Sequence of chain 1.A:
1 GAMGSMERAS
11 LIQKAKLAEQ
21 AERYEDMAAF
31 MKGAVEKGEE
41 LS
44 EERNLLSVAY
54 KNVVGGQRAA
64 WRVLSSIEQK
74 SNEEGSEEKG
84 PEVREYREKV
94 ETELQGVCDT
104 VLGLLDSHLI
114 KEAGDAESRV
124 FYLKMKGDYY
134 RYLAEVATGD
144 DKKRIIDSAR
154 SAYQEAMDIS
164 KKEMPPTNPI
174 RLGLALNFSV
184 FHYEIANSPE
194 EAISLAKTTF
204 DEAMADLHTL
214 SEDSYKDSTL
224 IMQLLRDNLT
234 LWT

The protein below binds the small molecule below.
Small molecule (SMILES): C[C@H](N)C(=O)N[C@@H](COP(=O)(O)O)C(=O)N[C@H](C=O)CCC(=O)O

Binding-site contacts:
Ligand atom C contacts residue VAL183 of chain 1.A at 3.7 Å (hydrophobic).
Ligand atom CB contacts residue ASN180 of chain 1.A at 3.3 Å.
Ligand atom CB contacts residue LEU227 of chain 1.A at 4.1 Å (hydrophobic).
Ligand atom O contacts residue GLY176 of chain 1.A at 3.4 Å (h-bond).
Ligand atom CA contacts residue LEU179 of chain 1.A at 3.9 Å (hydrophobic).
Ligand atom C contacts residue LEU179 of chain 1.A at 3.6 Å (hydrophobic).
Ligand atom CB contacts residue ASN231 of chain 1.A at 2.9 Å.
Ligand atom N contacts residue GLU187 of chain 1.A at 3.9 Å.
Ligand atom O1P contacts residue ARG61 of chain 1.A at 2.9 Å (salt-bridge).
Ligand atom N contacts residue ASN180 of chain 1.A at 3.0 Å (h-bond).
Ligand atom N contacts residue VAL183 of chain 1.A at 4.1 Å.
Ligand atom O3P contacts residue ARG134 of chain 1.A at 3.0 Å (salt-bridge).
Ligand atom O contacts residue LEU179 of chain 1.A at 4.0 Å.
Ligand atom O contacts residue LEU179 of chain 1.A at 3.7 Å.
Ligand atom P contacts residue ARG134 of chain 1.A at 3.7 Å.
Ligand atom CB contacts residue ARG134 of chain 1.A at 4.0 Å.
Ligand atom CA contacts residue ASN231 of chain 1.A at 3.7 Å.
Ligand atom N contacts residue LEU179 of chain 1.A at 3.5 Å.
Ligand atom O2P contacts residue ARG134 of chain 1.A at 2.9 Å (salt-bridge).
Ligand atom O contacts residue LYS127 of chain 1.A at 3.9 Å.
Ligand atom O2P contacts residue ARG61 of chain 1.A at 2.9 Å (salt-bridge).
Ligand atom C contacts residue ASN180 of chain 1.A at 3.7 Å.
Ligand atom O contacts residue VAL183 of chain 1.A at 3.5 Å.
Ligand atom CA contacts residue LEU179 of chain 1.A at 4.1 Å (hydrophobic).
Ligand atom O3P contacts residue TYR135 of chain 1.A at 2.7 Å (h-bond).
Ligand atom N contacts residue ASN231 of chain 1.A at 3.7 Å.
Ligand atom C contacts residue ASN231 of chain 1.A at 3.7 Å.
Ligand atom O contacts residue LEU179 of chain 1.A at 4.1 Å.
Ligand atom P contacts residue TYR135 of chain 1.A at 3.9 Å.
Ligand atom P contacts residue ARG61 of chain 1.A at 3.6 Å.
Ligand atom CA contacts residue ASN180 of chain 1.A at 3.5 Å.
Ligand atom N contacts residue VAL183 of chain 1.A at 3.9 Å.
Ligand atom O3P contacts residue ARG61 of chain 1.A at 4.0 Å.
Ligand atom CA contacts residue ASN180 of chain 1.A at 3.8 Å.
Ligand atom O3P contacts residue LYS54 of chain 1.A at 3.8 Å.
Ligand atom O contacts residue ASN180 of chain 1.A at 3.0 Å (h-bond).
Ligand atom C contacts residue LEU179 of chain 1.A at 3.7 Å (hydrophobic).
Ligand atom O1P contacts residue LYS54 of chain 1.A at 3.2 Å.
Ligand atom C contacts residue ASN180 of chain 1.A at 3.7 Å.
Ligand atom O contacts residue ASN231 of chain 1.A at 2.9 Å (h-bond).